Sequence of chain 1.C:
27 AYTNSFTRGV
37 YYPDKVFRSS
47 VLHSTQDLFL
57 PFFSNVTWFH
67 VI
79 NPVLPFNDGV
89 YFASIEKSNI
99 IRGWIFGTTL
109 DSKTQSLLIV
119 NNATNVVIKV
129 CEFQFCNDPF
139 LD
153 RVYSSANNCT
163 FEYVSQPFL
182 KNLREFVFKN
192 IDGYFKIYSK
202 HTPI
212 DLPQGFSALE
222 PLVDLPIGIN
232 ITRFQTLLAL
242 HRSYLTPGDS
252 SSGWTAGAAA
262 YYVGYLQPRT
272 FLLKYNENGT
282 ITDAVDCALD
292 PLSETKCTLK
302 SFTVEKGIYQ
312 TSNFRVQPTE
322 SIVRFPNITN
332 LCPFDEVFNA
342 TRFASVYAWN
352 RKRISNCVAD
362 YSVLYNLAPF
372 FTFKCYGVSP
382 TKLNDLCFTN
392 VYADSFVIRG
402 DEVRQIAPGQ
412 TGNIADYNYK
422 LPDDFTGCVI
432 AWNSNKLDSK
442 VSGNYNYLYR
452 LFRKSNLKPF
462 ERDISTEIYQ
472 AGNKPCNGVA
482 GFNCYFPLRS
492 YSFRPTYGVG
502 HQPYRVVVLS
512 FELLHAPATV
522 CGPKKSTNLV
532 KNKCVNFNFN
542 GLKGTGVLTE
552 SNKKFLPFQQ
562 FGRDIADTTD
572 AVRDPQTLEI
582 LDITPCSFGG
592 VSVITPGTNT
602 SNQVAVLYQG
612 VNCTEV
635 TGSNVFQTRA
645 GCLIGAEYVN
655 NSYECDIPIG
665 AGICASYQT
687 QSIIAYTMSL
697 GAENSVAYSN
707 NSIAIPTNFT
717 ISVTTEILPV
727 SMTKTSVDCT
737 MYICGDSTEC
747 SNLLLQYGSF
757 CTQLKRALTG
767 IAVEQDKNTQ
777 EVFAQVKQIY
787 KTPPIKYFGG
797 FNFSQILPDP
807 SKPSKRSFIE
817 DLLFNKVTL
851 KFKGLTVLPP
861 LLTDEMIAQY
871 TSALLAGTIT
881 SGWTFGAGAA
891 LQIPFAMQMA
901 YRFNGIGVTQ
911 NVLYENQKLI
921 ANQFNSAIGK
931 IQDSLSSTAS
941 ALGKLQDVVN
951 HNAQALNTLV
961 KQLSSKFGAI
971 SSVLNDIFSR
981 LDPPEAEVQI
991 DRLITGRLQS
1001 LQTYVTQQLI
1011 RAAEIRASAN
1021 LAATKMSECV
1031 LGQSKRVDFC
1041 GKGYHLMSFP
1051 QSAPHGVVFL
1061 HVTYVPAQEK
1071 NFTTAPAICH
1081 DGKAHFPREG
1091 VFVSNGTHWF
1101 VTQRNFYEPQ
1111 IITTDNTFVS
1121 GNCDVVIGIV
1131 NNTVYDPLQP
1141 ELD

Sequence of chain 1.B:
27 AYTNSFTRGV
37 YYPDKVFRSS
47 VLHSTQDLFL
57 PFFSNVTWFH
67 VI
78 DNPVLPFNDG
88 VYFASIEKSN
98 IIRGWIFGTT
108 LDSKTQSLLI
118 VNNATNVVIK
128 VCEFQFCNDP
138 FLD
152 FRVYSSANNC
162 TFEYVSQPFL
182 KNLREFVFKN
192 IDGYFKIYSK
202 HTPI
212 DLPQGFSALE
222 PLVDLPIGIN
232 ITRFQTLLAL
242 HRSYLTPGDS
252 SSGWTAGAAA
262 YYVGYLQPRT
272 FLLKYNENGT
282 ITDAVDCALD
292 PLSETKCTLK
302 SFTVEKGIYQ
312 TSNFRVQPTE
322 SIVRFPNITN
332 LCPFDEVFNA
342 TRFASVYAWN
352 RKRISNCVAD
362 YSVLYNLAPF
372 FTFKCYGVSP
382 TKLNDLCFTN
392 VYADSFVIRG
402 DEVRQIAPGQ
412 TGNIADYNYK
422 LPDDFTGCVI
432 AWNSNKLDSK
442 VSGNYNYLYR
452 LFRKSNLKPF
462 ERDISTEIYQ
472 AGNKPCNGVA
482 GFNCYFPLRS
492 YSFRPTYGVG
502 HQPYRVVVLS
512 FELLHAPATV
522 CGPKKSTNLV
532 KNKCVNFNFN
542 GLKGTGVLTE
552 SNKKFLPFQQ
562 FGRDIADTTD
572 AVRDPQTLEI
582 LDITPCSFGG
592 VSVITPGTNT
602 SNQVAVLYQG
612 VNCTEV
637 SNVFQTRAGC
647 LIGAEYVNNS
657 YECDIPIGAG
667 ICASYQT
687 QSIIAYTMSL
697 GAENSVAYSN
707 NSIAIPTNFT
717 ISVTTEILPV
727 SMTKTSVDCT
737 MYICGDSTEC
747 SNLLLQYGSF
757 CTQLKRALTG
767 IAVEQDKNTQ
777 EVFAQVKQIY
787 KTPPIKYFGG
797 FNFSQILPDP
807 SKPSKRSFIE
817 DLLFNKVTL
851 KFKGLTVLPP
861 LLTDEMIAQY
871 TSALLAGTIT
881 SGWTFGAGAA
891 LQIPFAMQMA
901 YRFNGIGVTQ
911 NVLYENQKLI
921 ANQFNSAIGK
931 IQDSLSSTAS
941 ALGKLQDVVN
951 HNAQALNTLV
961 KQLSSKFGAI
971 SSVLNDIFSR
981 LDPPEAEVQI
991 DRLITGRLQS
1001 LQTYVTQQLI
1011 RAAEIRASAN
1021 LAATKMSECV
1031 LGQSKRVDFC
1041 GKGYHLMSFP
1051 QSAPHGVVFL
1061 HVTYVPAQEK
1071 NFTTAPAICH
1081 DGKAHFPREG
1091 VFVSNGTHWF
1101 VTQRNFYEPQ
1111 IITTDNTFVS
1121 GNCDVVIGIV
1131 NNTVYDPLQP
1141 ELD

Binding-site contacts:
Ligand atom C4 contacts residue ASN1071 of chain 1.B at 4.2 Å.
Ligand atom C5 contacts residue ASN1071 of chain 1.B at 3.6 Å.
Ligand atom C5 contacts residue ALA703 of chain 1.B at 3.7 Å (hydrophobic).
Ligand atom C1 contacts residue GLN892 of chain 1.C at 4.4 Å.
Ligand atom O5 contacts residue ALA703 of chain 1.B at 4.4 Å.
Ligand atom C2 contacts residue ASN1071 of chain 1.B at 2.5 Å.
Ligand atom C7 contacts residue ASN1071 of chain 1.B at 3.8 Å.
Ligand atom C6 contacts residue ALA703 of chain 1.B at 4.2 Å (hydrophobic).
Ligand atom O5 contacts residue ASN1071 of chain 1.B at 2.3 Å (h-bond).
Ligand atom C8 contacts residue LYS1070 of chain 1.B at 4.1 Å.
Ligand atom N2 contacts residue ASN1071 of chain 1.B at 2.9 Å (h-bond).
Ligand atom C8 contacts residue GLU1069 of chain 1.B at 3.1 Å.
Ligand atom C1 contacts residue ASN1071 of chain 1.B at 1.4 Å.
Ligand atom C3 contacts residue ASN1071 of chain 1.B at 3.8 Å.
Ligand atom O7 contacts residue ASN1071 of chain 1.B at 4.2 Å.
Ligand atom C8 contacts residue ASN1071 of chain 1.B at 4.4 Å.

The small molecule below binds the protein below.
Small molecule (SMILES): CC(=O)N[C@@H]1[C@@H](O)[C@H](O)[C@@H](CO)O[C@H]1O